Sequence of chain 1.A:
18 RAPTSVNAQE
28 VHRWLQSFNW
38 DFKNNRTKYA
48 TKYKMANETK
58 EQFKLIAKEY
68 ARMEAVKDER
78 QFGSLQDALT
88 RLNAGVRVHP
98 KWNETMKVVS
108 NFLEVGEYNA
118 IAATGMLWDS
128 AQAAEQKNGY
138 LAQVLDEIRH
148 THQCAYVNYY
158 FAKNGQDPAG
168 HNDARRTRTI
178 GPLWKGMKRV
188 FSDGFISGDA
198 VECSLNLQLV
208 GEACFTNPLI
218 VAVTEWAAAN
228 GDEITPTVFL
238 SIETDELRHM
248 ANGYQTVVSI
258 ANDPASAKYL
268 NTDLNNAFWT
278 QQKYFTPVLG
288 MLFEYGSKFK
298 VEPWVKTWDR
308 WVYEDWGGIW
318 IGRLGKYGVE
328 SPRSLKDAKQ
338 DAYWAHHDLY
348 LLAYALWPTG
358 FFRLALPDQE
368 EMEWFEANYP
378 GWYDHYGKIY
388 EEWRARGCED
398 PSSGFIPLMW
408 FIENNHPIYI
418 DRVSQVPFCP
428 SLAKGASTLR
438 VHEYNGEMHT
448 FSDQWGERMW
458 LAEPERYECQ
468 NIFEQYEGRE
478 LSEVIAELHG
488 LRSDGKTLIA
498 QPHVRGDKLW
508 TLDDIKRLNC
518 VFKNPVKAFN

This protein binds this small molecule.
Small molecule (SMILES): OCCCCl

Binding-site contacts:
Ligand atom C2 contacts residue FE1 of chain 1.H at 3.4 Å.
Ligand atom C3 contacts residue GLU209 of chain 1.A at 4.2 Å.
Ligand atom O1 contacts residue HIS147 of chain 1.A at 4.4 Å.
Ligand atom C3 contacts residue LEU110 of chain 1.A at 4.5 Å (hydrophobic).
Ligand atom C4 contacts residue 3CL1 of chain 1.L at 0.9 Å.
Ligand atom C2 contacts residue LEU204 of chain 1.A at 3.8 Å (hydrophobic).
Ligand atom O1 contacts residue GLU144 of chain 1.A at 2.8 Å (salt-bridge).
Ligand atom CL5 contacts residue PHE192 of chain 1.A at 3.6 Å.
Ligand atom O1 contacts residue FE1 of chain 1.G at 2.3 Å.
Ligand atom O1 contacts residue 3CL1 of chain 1.L at 0.1 Å (h-bond).
Ligand atom O1 contacts residue GLU114 of chain 1.A at 3.3 Å (salt-bridge).
Ligand atom C2 contacts residue FE1 of chain 1.G at 3.5 Å.
Ligand atom C2 contacts residue ALA117 of chain 1.A at 3.8 Å (hydrophobic).
Ligand atom CL5 contacts residue GLU209 of chain 1.A at 3.0 Å.
Ligand atom C3 contacts residue GLY113 of chain 1.A at 4.5 Å.
Ligand atom O1 contacts residue HIS246 of chain 1.A at 4.2 Å.
Ligand atom CL5 contacts residue THR213 of chain 1.A at 3.2 Å.
Ligand atom CL5 contacts residue GLY208 of chain 1.A at 4.1 Å.
Ligand atom C2 contacts residue GLU209 of chain 1.A at 3.3 Å.
Ligand atom C2 contacts residue GLU144 of chain 1.A at 3.6 Å.
Ligand atom O1 contacts residue GLU243 of chain 1.A at 3.8 Å.
Ligand atom C3 contacts residue 3CL1 of chain 1.L at 0.2 Å.
Ligand atom CL5 contacts residue LEU204 of chain 1.A at 3.5 Å.
Ligand atom O1 contacts residue ALA117 of chain 1.A at 4.4 Å.
Ligand atom C4 contacts residue PHE192 of chain 1.A at 3.9 Å (hydrophobic).
Ligand atom CL5 contacts residue 3CL1 of chain 1.L at 2.3 Å.
Ligand atom O1 contacts residue GLU209 of chain 1.A at 2.8 Å (salt-bridge).
Ligand atom C2 contacts residue GLU114 of chain 1.A at 3.6 Å.
Ligand atom C2 contacts residue 3CL1 of chain 1.L at 0.1 Å.
Ligand atom C3 contacts residue GLU114 of chain 1.A at 3.6 Å.
Ligand atom C4 contacts residue GLU209 of chain 1.A at 4.4 Å.
Ligand atom C3 contacts residue FE1 of chain 1.G at 4.3 Å.
Ligand atom CL5 contacts residue PHE188 of chain 1.A at 4.3 Å.
Ligand atom C3 contacts residue THR213 of chain 1.A at 3.9 Å.
Ligand atom C4 contacts residue PHE188 of chain 1.A at 3.8 Å (hydrophobic).
Ligand atom O1 contacts residue FE1 of chain 1.H at 2.3 Å.
Ligand atom C4 contacts residue THR213 of chain 1.A at 3.2 Å.
Ligand atom C2 contacts residue GLY113 of chain 1.A at 4.2 Å.
Ligand atom C3 contacts residue FE1 of chain 1.H at 3.7 Å.